Binding-site contacts:
Ligand atom C contacts residue LEU535 of chain 1.B at 3.8 Å (hydrophobic).
Ligand atom C21 contacts residue SO41 of chain 1.BA at 2.8 Å.
Ligand atom C contacts residue ASP533 of chain 1.B at 3.6 Å.
Ligand atom C2 contacts residue THR510 of chain 1.B at 3.6 Å.
Ligand atom C10 contacts residue THR564 of chain 1.B at 3.5 Å.
Ligand atom C18 contacts residue GLN332 of chain 1.A at 3.8 Å.
Ligand atom N contacts residue ASP533 of chain 1.B at 2.6 Å (salt-bridge).
Ligand atom C12 contacts residue GLY562 of chain 1.B at 3.8 Å.
Ligand atom C17 contacts residue VAL333 of chain 1.A at 3.6 Å (hydrophobic).
Ligand atom C20 contacts residue LEU535 of chain 1.B at 3.7 Å (hydrophobic).
Ligand atom C21 contacts residue GLN332 of chain 1.A at 3.6 Å.
Ligand atom N3 contacts residue ASP533 of chain 1.B at 2.7 Å (salt-bridge).
Ligand atom C3 contacts residue PHE386 of chain 1.A at 3.8 Å (hydrophobic).
Ligand atom C1 contacts residue PHE386 of chain 1.A at 3.6 Å (hydrophobic).
Ligand atom C17 contacts residue TYR334 of chain 1.A at 3.7 Å (hydrophobic).
Ligand atom C13 contacts residue PHE327 of chain 1.A at 3.8 Å (hydrophobic).
Ligand atom C contacts residue PHE386 of chain 1.A at 3.1 Å (hydrophobic).
Ligand atom N contacts residue PHE386 of chain 1.A at 3.2 Å.
Ligand atom C13 contacts residue PHE329 of chain 1.A at 3.4 Å (hydrophobic).
Ligand atom C18 contacts residue SO41 of chain 1.BA at 3.4 Å.
Ligand atom C13 contacts residue GLY562 of chain 1.B at 3.5 Å.
Ligand atom C6 contacts residue PHE386 of chain 1.A at 3.6 Å (hydrophobic).
Ligand atom C8 contacts residue PHE386 of chain 1.A at 3.6 Å (hydrophobic).
Ligand atom C5 contacts residue TYR334 of chain 1.A at 3.5 Å (hydrophobic).
Ligand atom C17 contacts residue GLN332 of chain 1.A at 3.5 Å.
Ligand atom C7 contacts residue PHE386 of chain 1.A at 3.5 Å (hydrophobic).
Ligand atom N3 contacts residue THR564 of chain 1.B at 3.2 Å (h-bond).
Ligand atom C6 contacts residue ASP533 of chain 1.B at 3.4 Å.
Ligand atom C4 contacts residue SO41 of chain 1.BA at 3.6 Å.
Ligand atom C16 contacts residue VAL333 of chain 1.A at 3.4 Å (hydrophobic).
Ligand atom C2 contacts residue PHE386 of chain 1.A at 3.3 Å (hydrophobic).
Ligand atom C11 contacts residue PHE329 of chain 1.A at 3.7 Å (hydrophobic).
Ligand atom C2 contacts residue ASP533 of chain 1.B at 3.7 Å.
Ligand atom N1 contacts residue THR564 of chain 1.B at 3.3 Å (h-bond).
Ligand atom C2 contacts residue SO41 of chain 1.BA at 3.8 Å.
Ligand atom C11 contacts residue GLY562 of chain 1.B at 3.2 Å.
Ligand atom C12 contacts residue PHE386 of chain 1.A at 3.8 Å (hydrophobic).
Ligand atom N4 contacts residue SO41 of chain 1.BA at 1.3 Å (h-bond).
Ligand atom N3 contacts residue ILE563 of chain 1.B at 3.1 Å.
Ligand atom C4 contacts residue PHE386 of chain 1.A at 3.6 Å (hydrophobic).

This small molecule binds to this protein.
Small molecule (SMILES): CCCCc1nc2c(N)nc3ccccc3c2n1Cc1ccc(CN)cc1

Sequence of chain 1.B:
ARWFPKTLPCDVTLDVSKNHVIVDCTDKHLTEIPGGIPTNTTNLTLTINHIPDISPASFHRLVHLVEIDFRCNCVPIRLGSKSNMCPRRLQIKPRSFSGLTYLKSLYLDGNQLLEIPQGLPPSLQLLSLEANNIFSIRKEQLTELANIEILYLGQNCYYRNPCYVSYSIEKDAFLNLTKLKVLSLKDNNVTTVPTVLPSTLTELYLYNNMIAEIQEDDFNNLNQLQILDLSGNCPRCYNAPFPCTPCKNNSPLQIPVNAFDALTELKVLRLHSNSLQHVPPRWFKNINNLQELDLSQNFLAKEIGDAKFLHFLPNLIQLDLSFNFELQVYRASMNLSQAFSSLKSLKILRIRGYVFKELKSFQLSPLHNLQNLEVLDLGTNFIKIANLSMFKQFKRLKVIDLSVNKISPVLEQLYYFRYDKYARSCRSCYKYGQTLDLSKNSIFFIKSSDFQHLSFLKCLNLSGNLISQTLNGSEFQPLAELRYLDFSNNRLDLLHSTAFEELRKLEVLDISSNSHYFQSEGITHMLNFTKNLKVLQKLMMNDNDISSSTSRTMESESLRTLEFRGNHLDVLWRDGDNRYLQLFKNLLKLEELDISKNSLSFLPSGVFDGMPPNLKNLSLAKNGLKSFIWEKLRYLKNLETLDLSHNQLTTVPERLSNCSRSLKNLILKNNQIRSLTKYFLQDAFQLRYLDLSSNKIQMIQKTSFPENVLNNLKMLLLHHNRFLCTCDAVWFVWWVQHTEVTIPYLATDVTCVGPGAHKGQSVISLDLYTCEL

Sequence of chain 1.A:
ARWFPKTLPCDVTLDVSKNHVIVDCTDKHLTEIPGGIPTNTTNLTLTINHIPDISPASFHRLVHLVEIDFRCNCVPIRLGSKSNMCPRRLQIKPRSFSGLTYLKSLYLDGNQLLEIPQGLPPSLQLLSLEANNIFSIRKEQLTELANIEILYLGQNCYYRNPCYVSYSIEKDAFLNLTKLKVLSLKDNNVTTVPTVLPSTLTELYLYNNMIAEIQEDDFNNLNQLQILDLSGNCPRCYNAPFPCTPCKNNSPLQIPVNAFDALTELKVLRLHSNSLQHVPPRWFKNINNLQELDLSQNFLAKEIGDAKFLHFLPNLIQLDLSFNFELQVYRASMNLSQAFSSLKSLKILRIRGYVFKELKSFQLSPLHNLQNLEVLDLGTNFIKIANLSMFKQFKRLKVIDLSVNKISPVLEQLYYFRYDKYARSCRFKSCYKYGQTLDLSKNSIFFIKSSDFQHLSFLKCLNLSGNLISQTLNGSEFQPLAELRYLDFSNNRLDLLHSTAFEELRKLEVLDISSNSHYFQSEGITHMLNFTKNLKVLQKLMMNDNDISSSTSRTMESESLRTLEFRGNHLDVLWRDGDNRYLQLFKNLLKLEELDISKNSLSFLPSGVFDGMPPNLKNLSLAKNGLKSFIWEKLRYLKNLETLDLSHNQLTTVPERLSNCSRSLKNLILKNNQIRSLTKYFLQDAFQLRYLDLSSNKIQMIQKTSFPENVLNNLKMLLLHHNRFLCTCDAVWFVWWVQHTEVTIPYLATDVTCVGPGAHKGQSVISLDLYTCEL